Sequence of chain 1.B:
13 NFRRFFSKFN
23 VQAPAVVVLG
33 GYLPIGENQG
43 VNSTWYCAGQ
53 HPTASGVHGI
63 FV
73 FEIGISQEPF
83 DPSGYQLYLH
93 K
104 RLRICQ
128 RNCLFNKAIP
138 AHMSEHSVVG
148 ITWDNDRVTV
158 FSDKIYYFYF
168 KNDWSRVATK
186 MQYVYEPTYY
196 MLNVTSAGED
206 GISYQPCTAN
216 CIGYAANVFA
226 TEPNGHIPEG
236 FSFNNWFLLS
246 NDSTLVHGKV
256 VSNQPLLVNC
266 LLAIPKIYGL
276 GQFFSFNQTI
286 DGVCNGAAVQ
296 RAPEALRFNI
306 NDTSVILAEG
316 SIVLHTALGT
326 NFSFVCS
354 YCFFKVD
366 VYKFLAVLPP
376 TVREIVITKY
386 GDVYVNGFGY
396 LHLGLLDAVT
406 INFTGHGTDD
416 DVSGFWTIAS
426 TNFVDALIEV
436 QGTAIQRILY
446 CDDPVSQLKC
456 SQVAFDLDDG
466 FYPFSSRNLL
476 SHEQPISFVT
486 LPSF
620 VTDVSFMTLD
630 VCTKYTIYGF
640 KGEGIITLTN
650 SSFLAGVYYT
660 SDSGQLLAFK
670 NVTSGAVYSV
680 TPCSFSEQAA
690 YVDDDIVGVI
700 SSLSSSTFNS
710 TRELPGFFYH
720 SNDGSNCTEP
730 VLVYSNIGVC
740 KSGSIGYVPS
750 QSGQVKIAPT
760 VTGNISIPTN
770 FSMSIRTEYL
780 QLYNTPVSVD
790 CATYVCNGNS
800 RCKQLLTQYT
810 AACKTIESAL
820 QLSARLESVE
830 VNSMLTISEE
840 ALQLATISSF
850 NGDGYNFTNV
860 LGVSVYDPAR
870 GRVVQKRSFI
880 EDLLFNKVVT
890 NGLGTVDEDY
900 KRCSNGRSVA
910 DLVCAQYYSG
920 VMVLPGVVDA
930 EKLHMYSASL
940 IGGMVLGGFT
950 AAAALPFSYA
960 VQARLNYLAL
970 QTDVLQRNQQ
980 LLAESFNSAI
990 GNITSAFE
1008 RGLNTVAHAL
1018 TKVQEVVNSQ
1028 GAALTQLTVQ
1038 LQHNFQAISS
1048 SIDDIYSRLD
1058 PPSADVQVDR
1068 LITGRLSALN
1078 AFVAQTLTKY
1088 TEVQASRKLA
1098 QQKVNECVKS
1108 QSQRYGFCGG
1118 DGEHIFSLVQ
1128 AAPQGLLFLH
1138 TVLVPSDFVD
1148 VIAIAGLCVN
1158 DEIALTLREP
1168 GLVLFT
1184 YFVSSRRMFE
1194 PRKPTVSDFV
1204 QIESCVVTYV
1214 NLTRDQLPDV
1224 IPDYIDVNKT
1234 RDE

A small-molecule ligand and the protein it binds are described below.
Small molecule (SMILES): CC(=O)N[C@@H]1[C@@H](O)[C@H](O)[C@@H](CO)O[C@H]1O

Binding-site contacts:
Ligand atom C8 contacts residue ASN991 of chain 1.B at 3.4 Å.
Ligand atom O7 contacts residue ASN991 of chain 1.B at 4.0 Å.
Ligand atom C2 contacts residue ASN991 of chain 1.B at 2.5 Å.
Ligand atom C7 contacts residue ASN991 of chain 1.B at 3.1 Å.
Ligand atom C4 contacts residue ASN991 of chain 1.B at 4.2 Å.
Ligand atom C8 contacts residue SER987 of chain 1.B at 4.4 Å.
Ligand atom C3 contacts residue ASN991 of chain 1.B at 3.8 Å.
Ligand atom C8 contacts residue GLY990 of chain 1.B at 4.3 Å.
Ligand atom O5 contacts residue ASN991 of chain 1.B at 2.4 Å (h-bond).
Ligand atom O7 contacts residue SER987 of chain 1.B at 3.0 Å (h-bond).
Ligand atom N2 contacts residue SER987 of chain 1.B at 4.0 Å.
Ligand atom N2 contacts residue ASN991 of chain 1.B at 2.4 Å (h-bond).
Ligand atom C2 contacts residue SER987 of chain 1.B at 3.9 Å.
Ligand atom C1 contacts residue SER987 of chain 1.B at 4.3 Å.
Ligand atom C1 contacts residue ASN991 of chain 1.B at 1.4 Å.
Ligand atom C5 contacts residue ASN991 of chain 1.B at 3.7 Å.
Ligand atom C7 contacts residue SER987 of chain 1.B at 3.5 Å.